Sequence of chain 1.C:
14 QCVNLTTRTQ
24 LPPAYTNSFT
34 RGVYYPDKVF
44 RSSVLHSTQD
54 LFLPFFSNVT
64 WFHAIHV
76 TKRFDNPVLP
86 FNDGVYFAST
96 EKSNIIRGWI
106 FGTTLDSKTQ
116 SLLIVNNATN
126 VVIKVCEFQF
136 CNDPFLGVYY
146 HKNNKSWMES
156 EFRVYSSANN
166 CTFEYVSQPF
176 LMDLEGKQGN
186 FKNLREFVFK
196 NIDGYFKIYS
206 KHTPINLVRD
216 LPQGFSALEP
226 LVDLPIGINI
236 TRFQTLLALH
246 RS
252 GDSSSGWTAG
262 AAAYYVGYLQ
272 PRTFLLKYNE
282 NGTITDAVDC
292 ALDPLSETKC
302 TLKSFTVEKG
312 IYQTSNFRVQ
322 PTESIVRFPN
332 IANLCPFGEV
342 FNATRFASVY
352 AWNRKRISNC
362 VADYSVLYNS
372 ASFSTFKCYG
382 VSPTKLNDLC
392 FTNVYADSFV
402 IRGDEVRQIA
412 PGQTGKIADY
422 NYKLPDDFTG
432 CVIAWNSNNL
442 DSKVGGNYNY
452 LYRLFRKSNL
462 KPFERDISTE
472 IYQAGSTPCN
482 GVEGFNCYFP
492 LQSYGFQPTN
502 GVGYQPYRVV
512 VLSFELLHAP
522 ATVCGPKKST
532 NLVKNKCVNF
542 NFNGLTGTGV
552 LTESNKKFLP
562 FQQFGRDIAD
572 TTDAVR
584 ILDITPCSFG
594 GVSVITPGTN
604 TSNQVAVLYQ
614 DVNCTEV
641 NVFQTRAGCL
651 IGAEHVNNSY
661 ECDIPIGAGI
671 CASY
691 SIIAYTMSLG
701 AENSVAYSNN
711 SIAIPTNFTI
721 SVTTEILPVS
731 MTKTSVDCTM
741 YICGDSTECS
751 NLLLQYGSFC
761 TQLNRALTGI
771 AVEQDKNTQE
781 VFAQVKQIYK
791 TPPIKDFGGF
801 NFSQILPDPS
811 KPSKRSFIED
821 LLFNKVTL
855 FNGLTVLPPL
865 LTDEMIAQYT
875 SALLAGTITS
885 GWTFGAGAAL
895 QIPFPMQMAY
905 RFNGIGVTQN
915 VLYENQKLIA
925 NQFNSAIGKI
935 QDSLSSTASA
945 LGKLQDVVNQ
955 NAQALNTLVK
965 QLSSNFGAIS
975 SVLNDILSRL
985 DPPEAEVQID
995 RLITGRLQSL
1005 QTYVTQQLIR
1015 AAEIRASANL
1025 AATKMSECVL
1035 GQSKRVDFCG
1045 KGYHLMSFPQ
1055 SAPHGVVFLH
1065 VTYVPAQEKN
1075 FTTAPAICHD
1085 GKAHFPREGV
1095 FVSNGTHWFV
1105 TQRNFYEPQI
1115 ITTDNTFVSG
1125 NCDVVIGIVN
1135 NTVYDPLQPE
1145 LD

Binding-site contacts:
Ligand atom O5 contacts residue ASN1134 of chain 1.C at 2.4 Å (h-bond).
Ligand atom O6 contacts residue ASN1134 of chain 1.C at 4.5 Å.
Ligand atom O7 contacts residue ASN1134 of chain 1.C at 3.5 Å (h-bond).
Ligand atom C7 contacts residue ASN1134 of chain 1.C at 3.4 Å.
Ligand atom C1 contacts residue ASN1134 of chain 1.C at 1.4 Å.
Ligand atom C3 contacts residue ASN1134 of chain 1.C at 3.8 Å.
Ligand atom C5 contacts residue ASN1134 of chain 1.C at 3.7 Å.
Ligand atom C2 contacts residue ASN1134 of chain 1.C at 2.5 Å.
Ligand atom C8 contacts residue ASN1134 of chain 1.C at 4.3 Å.
Ligand atom C4 contacts residue ASN1134 of chain 1.C at 4.2 Å.
Ligand atom N2 contacts residue ASN1134 of chain 1.C at 2.9 Å (h-bond).

The protein below binds the small molecule below.
Small molecule (SMILES): CC(=O)N[C@@H]1[C@@H](O)[C@H](O)[C@@H](CO)O[C@H]1O